Sequence of chain 30.C:
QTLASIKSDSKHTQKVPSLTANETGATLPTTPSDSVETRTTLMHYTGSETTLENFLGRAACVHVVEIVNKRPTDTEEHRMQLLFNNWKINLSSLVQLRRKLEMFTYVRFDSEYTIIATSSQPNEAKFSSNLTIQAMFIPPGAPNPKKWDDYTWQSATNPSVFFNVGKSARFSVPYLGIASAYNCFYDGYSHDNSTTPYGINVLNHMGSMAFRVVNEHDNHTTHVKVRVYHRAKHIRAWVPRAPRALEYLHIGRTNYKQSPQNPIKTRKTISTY

Sequence of chain 30.B:
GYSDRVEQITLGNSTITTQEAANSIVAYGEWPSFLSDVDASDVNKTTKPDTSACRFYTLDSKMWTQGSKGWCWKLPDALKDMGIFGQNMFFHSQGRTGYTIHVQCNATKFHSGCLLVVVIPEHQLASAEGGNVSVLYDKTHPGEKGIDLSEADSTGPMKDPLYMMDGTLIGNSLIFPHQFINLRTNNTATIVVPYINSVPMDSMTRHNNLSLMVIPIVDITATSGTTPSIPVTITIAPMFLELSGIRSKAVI

The small molecule below binds the protein below.
Small molecule (SMILES): Nc1nc(-c2ccccc2)nc2[nH]nc(Nc3ccc(C(F)(F)F)cc3)c12

Binding-site contacts:
Ligand atom C13 contacts residue LEU218 of chain 30.C at 3.6 Å (hydrophobic).
Ligand atom C6 contacts residue ASN105 of chain 30.C at 3.6 Å.
Ligand atom C15 contacts residue ALA194 of chain 30.C at 3.5 Å (hydrophobic).
Ligand atom F2 contacts residue TYR128 of chain 30.C at 3.4 Å.
Ligand atom N1 contacts residue ASN219 of chain 30.C at 3.9 Å.
Ligand atom C2 contacts residue MET221 of chain 30.C at 3.8 Å (hydrophobic).
Ligand atom C17 contacts residue ASN198 of chain 30.C at 3.7 Å.
Ligand atom C3 contacts residue TYR197 of chain 30.C at 3.8 Å (hydrophobic).
Ligand atom C4 contacts residue ASN105 of chain 30.C at 3.4 Å.
Ligand atom C18 contacts residue ILE104 of chain 30.C at 3.9 Å (hydrophobic).
Ligand atom N6 contacts residue LEU218 of chain 30.C at 3.4 Å (h-bond).
Ligand atom C4 contacts residue MET221 of chain 30.C at 3.7 Å (hydrophobic).
Ligand atom F3 contacts residue TYR128 of chain 30.C at 3.4 Å.
Ligand atom C15 contacts residue LEU218 of chain 30.C at 3.8 Å (hydrophobic).
Ligand atom C1 contacts residue TYR197 of chain 30.C at 3.8 Å (hydrophobic).
Ligand atom C15 contacts residue ASN198 of chain 30.C at 2.5 Å.
Ligand atom N6 contacts residue ASN219 of chain 30.C at 3.5 Å.
Ligand atom N2 contacts residue ASN198 of chain 30.C at 3.3 Å (h-bond).
Ligand atom F2 contacts residue ILE104 of chain 30.C at 3.4 Å.
Ligand atom C6 contacts residue ILE104 of chain 30.C at 3.3 Å (hydrophobic).
Ligand atom F3 contacts residue ILE104 of chain 30.C at 3.7 Å.
Ligand atom N5 contacts residue TYR197 of chain 30.C at 3.8 Å.
Ligand atom F1 contacts residue SER126 of chain 30.C at 3.6 Å.
Ligand atom F2 contacts residue MET221 of chain 30.C at 2.9 Å.
Ligand atom N3 contacts residue TYR197 of chain 30.C at 3.9 Å.
Ligand atom C13 contacts residue ASN198 of chain 30.C at 2.6 Å.
Ligand atom C11 contacts residue LEU218 of chain 30.C at 3.6 Å (hydrophobic).
Ligand atom N4 contacts residue LEU218 of chain 30.C at 3.0 Å (h-bond).
Ligand atom F3 contacts residue LEU106 of chain 30.C at 3.5 Å.
Ligand atom C6 contacts residue MET221 of chain 30.C at 3.8 Å (hydrophobic).
Ligand atom C10 contacts residue LEU218 of chain 30.C at 3.4 Å (hydrophobic).
Ligand atom C12 contacts residue LEU218 of chain 30.C at 3.6 Å (hydrophobic).
Ligand atom C13 contacts residue ALA196 of chain 30.C at 3.8 Å (hydrophobic).
Ligand atom C15 contacts residue SER198 of chain 30.B at 3.6 Å.
Ligand atom N6 contacts residue MET221 of chain 30.C at 3.2 Å.
Ligand atom C17 contacts residue ALA194 of chain 30.C at 3.6 Å (hydrophobic).
Ligand atom C9 contacts residue ASN198 of chain 30.C at 3.1 Å.
Ligand atom N5 contacts residue ASN198 of chain 30.C at 3.0 Å (h-bond).
Ligand atom C14 contacts residue LEU218 of chain 30.C at 3.5 Å (hydrophobic).
Ligand atom N3 contacts residue ASN198 of chain 30.C at 2.3 Å (h-bond).

Sequence of chain 42.D:
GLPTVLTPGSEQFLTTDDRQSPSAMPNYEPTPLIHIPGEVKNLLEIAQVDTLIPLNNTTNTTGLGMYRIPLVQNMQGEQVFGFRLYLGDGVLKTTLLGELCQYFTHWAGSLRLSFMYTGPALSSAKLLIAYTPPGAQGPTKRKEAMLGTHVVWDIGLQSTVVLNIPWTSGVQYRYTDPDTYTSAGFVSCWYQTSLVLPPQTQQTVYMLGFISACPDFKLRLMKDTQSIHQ